Binding-site contacts:
Ligand atom CD1 contacts residue ASN207 of chain 3.A at 3.5 Å.
Ligand atom CH2 contacts residue ARG34 of chain 3.A at 3.5 Å.
Ligand atom CE1 contacts residue ALA206 of chain 3.A at 3.8 Å (hydrophobic).
Ligand atom CZ2 contacts residue ARG34 of chain 3.A at 3.6 Å.
Ligand atom CZ2 contacts residue ASN74 of chain 8.A at 3.6 Å.
Ligand atom CE3 contacts residue LEU41 of chain 8.A at 3.8 Å (hydrophobic).
Ligand atom N contacts residue ASN49 of chain 8.A at 3.3 Å.
Ligand atom CB contacts residue GLU44 of chain 8.A at 3.4 Å.
Ligand atom CE2 contacts residue ASN207 of chain 3.A at 3.5 Å.
Ligand atom C contacts residue GLU44 of chain 8.A at 3.4 Å.
Ligand atom CZ contacts residue ALA42 of chain 3.A at 3.6 Å (hydrophobic).
Ligand atom C contacts residue VAL205 of chain 3.A at 3.5 Å (hydrophobic).
Ligand atom N contacts residue GLU44 of chain 8.A at 3.1 Å (salt-bridge).
Ligand atom CD2 contacts residue VAL40 of chain 8.A at 3.7 Å (hydrophobic).
Ligand atom O contacts residue ALA206 of chain 3.A at 3.3 Å.
Ligand atom CE2 contacts residue VAL40 of chain 8.A at 3.8 Å (hydrophobic).
Ligand atom NE1 contacts residue ASN207 of chain 3.A at 3.5 Å (h-bond).
Ligand atom O contacts residue VAL205 of chain 3.A at 2.9 Å (h-bond).
Ligand atom O contacts residue ASN207 of chain 3.A at 3.1 Å (h-bond).
Ligand atom CD2 contacts residue LEU41 of chain 3.A at 3.7 Å (hydrophobic).
Ligand atom CA contacts residue VAL205 of chain 3.A at 3.2 Å (hydrophobic).
Ligand atom CD1 contacts residue ASN74 of chain 8.A at 3.8 Å.
Ligand atom CD2 contacts residue GLU45 of chain 3.A at 3.8 Å.
Ligand atom CE2 contacts residue GLU45 of chain 3.A at 3.9 Å.
Ligand atom CE1 contacts residue SER38 of chain 3.A at 3.8 Å.
Ligand atom CH2 contacts residue ILE37 of chain 8.A at 3.8 Å (hydrophobic).
Ligand atom CZ contacts residue SER38 of chain 3.A at 3.3 Å.
Ligand atom N contacts residue VAL205 of chain 3.A at 2.8 Å (h-bond).
Ligand atom CZ2 contacts residue ASN207 of chain 3.A at 3.7 Å.
Ligand atom CA contacts residue GLU44 of chain 8.A at 3.8 Å.
Ligand atom N contacts residue GLU44 of chain 8.A at 2.9 Å (salt-bridge).
Ligand atom C contacts residue LEU203 of chain 3.A at 3.4 Å (hydrophobic).
Ligand atom CA contacts residue GLU44 of chain 8.A at 3.7 Å.
Ligand atom NE1 contacts residue ASN74 of chain 8.A at 2.9 Å (h-bond).
Ligand atom O contacts residue LYS204 of chain 3.A at 3.6 Å.
Ligand atom O contacts residue VAL205 of chain 3.A at 3.5 Å (h-bond).
Ligand atom CA contacts residue VAL205 of chain 3.A at 3.8 Å (hydrophobic).
Ligand atom CD1 contacts residue SER38 of chain 3.A at 3.5 Å.
Ligand atom CG contacts residue VAL40 of chain 8.A at 3.8 Å (hydrophobic).
Ligand atom O contacts residue ASN207 of chain 3.A at 2.8 Å (h-bond).

Sequence of chain 8.A:
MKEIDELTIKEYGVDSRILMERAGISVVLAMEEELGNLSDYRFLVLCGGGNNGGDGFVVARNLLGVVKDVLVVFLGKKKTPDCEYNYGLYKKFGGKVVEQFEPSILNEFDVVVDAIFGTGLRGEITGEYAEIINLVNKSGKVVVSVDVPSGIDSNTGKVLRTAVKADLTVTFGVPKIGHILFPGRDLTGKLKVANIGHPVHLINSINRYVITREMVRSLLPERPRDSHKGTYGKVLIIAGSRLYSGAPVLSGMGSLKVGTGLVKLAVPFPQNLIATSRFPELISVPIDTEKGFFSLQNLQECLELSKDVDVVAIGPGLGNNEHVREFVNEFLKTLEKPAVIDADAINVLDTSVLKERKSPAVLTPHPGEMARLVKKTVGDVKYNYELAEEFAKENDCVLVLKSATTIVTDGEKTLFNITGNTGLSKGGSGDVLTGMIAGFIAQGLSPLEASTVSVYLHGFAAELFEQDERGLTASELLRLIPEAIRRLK

Sequence of chain 3.A:
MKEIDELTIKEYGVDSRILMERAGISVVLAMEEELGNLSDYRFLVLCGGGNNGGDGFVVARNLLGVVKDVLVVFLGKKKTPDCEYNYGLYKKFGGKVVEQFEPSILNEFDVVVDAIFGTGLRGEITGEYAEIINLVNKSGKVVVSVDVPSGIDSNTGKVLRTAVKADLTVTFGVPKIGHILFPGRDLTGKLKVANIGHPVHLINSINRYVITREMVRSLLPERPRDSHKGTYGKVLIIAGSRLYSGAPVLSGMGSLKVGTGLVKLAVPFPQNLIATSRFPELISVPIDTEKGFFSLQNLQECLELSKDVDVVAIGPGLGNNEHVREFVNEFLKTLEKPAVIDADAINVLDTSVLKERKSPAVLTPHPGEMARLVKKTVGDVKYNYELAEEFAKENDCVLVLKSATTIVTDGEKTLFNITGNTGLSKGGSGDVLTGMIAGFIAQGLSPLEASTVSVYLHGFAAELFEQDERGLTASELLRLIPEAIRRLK

The small molecule below binds the protein below.
Small molecule (SMILES): CC(C)C[C@H](NC(=O)[C@H](CC1=CN=C2C=CC=CC12)NC(=O)[C@H](C)NC(=O)[C@H](C)N)C(=O)N[C@@H](Cc1ccccc1)C(=O)N[C@@H](CCC(=O)O)C(=O)N[C@@H](C)C=O